Binding-site contacts:
Ligand atom C5 contacts residue TRP285 of chain 1.FB at 3.7 Å (hydrophobic).
Ligand atom C2 contacts residue ASN252 of chain 1.EB at 4.4 Å.
Ligand atom C4 contacts residue TRP285 of chain 1.FB at 4.0 Å (hydrophobic).
Ligand atom C3 contacts residue TRP285 of chain 1.FB at 4.0 Å (hydrophobic).
Ligand atom O2 contacts residue VAL255 of chain 1.EB at 3.9 Å.
Ligand atom O2 contacts residue TRP285 of chain 1.FB at 4.3 Å.
Ligand atom O5 contacts residue TRP285 of chain 1.FB at 3.1 Å (h-bond).
Ligand atom C2 contacts residue TRP285 of chain 1.FB at 3.5 Å (hydrophobic).
Ligand atom O3 contacts residue TRP285 of chain 1.FB at 3.9 Å.
Ligand atom O4 contacts residue TRP285 of chain 1.FB at 3.2 Å.
Ligand atom O2 contacts residue ASN252 of chain 1.EB at 3.1 Å (h-bond).
Ligand atom O6 contacts residue TRP285 of chain 1.FB at 3.2 Å (h-bond).
Ligand atom C6 contacts residue TRP285 of chain 1.FB at 3.4 Å (hydrophobic).
Ligand atom O1 contacts residue ASN252 of chain 1.EB at 4.2 Å.
Ligand atom O1 contacts residue TRP285 of chain 1.FB at 3.1 Å.
Ligand atom O1 contacts residue VAL255 of chain 1.EB at 4.0 Å.
Ligand atom O1 contacts residue ALA254 of chain 1.EB at 4.3 Å.
Ligand atom C1 contacts residue TRP285 of chain 1.FB at 3.5 Å (hydrophobic).

Sequence of chain 1.FB:
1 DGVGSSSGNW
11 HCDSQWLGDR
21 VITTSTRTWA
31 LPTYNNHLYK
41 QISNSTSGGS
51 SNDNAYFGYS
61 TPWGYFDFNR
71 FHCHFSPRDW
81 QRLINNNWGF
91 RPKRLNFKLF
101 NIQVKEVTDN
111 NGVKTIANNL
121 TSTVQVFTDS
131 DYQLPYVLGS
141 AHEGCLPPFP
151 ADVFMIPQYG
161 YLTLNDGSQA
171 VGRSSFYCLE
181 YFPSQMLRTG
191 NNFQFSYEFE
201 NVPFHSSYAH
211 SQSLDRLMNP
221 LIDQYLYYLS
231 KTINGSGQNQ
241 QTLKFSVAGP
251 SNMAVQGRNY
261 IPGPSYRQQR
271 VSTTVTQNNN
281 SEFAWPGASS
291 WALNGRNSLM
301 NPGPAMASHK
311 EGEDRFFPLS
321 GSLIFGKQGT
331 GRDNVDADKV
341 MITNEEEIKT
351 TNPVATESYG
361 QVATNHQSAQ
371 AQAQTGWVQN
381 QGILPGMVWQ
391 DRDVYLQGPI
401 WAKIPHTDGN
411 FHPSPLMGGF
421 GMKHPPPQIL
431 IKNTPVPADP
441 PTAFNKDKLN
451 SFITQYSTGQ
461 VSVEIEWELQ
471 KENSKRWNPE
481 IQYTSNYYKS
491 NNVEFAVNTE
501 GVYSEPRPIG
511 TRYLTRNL

A protein and the small-molecule ligand that binds it are described below.
Small molecule (SMILES): OC[C@H]1O[C@@H](O)[C@H](O)[C@@H](O)[C@H]1O

Sequence of chain 1.EB:
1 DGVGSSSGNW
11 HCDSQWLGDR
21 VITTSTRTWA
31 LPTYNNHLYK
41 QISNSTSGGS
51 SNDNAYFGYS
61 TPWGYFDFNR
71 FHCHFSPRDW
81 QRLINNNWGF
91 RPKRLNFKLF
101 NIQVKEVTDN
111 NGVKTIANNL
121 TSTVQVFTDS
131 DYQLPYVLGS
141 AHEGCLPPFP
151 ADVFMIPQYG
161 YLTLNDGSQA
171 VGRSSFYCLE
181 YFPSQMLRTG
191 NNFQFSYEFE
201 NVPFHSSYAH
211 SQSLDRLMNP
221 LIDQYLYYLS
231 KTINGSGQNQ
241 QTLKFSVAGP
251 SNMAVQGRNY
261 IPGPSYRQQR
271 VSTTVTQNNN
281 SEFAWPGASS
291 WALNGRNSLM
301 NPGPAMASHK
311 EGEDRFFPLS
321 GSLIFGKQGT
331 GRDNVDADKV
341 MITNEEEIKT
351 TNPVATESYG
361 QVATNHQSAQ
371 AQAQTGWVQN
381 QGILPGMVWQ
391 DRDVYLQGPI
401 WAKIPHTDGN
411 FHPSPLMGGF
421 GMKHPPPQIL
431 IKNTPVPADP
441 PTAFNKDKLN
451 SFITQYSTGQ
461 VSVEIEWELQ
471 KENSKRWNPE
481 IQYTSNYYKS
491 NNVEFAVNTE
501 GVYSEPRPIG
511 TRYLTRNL